The small molecule below binds the protein below.
Small molecule (SMILES): CC(=O)N[C@@H]1[C@@H](O)[C@H](O)[C@@H](CO)O[C@H]1O

Binding-site contacts:
Ligand atom C8 contacts residue ARG89 of chain 28.C at 4.1 Å.
Ligand atom O5 contacts residue ASN67 of chain 28.C at 2.5 Å (h-bond).
Ligand atom C8 contacts residue PHE90 of chain 28.C at 3.6 Å (hydrophobic).
Ligand atom C4 contacts residue ASN67 of chain 28.C at 4.3 Å.
Ligand atom C2 contacts residue ASN67 of chain 28.C at 2.4 Å.
Ligand atom C1 contacts residue ASN67 of chain 28.C at 1.4 Å.
Ligand atom C3 contacts residue ASN67 of chain 28.C at 3.8 Å.
Ligand atom C7 contacts residue PHE90 of chain 28.C at 4.3 Å (hydrophobic).
Ligand atom O6 contacts residue ASN67 of chain 28.C at 3.7 Å.
Ligand atom N2 contacts residue ASN67 of chain 28.C at 2.8 Å (h-bond).
Ligand atom O7 contacts residue ASN67 of chain 28.C at 4.1 Å.
Ligand atom C7 contacts residue ASN67 of chain 28.C at 3.7 Å.
Ligand atom C8 contacts residue MET118 of chain 28.C at 4.0 Å (hydrophobic).
Ligand atom C5 contacts residue ASN67 of chain 28.C at 3.8 Å.

Sequence of chain 28.C:
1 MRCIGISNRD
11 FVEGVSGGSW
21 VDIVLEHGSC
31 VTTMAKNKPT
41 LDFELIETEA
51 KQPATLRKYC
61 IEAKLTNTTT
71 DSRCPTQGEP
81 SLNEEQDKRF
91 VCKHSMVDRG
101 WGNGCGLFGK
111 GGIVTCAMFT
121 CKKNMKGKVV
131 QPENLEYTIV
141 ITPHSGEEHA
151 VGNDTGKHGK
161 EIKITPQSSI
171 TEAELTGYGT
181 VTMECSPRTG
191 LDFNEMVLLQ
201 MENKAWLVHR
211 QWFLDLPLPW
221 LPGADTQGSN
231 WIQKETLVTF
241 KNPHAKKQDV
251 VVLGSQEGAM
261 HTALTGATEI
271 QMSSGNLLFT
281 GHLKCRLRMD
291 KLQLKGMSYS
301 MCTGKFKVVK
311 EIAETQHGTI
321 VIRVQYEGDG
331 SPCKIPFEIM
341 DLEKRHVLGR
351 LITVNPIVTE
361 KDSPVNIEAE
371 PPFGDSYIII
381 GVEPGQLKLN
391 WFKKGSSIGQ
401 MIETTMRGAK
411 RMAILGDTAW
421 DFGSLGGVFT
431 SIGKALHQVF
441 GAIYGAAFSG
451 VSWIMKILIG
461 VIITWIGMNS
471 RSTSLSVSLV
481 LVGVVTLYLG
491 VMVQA